Binding-site contacts:
Ligand atom O5 contacts residue ASN644 of chain 1.C at 2.4 Å (h-bond).
Ligand atom C1 contacts residue ASN644 of chain 1.C at 1.4 Å.
Ligand atom C8 contacts residue ASN644 of chain 1.C at 4.3 Å.
Ligand atom O7 contacts residue ASN644 of chain 1.C at 4.3 Å.
Ligand atom N2 contacts residue ASN644 of chain 1.C at 2.9 Å (h-bond).
Ligand atom C5 contacts residue ASN644 of chain 1.C at 3.7 Å.
Ligand atom C2 contacts residue ASN644 of chain 1.C at 2.5 Å.
Ligand atom C7 contacts residue ASN644 of chain 1.C at 3.8 Å.
Ligand atom C3 contacts residue ASN644 of chain 1.C at 3.8 Å.
Ligand atom C8 contacts residue HIS642 of chain 1.C at 3.7 Å.
Ligand atom C4 contacts residue ASN644 of chain 1.C at 4.2 Å.

The small molecule below binds the protein below.
Small molecule (SMILES): CC(=O)N[C@@H]1[C@@H](O)[C@H](O)[C@@H](CO)O[C@H]1O

Sequence of chain 1.C:
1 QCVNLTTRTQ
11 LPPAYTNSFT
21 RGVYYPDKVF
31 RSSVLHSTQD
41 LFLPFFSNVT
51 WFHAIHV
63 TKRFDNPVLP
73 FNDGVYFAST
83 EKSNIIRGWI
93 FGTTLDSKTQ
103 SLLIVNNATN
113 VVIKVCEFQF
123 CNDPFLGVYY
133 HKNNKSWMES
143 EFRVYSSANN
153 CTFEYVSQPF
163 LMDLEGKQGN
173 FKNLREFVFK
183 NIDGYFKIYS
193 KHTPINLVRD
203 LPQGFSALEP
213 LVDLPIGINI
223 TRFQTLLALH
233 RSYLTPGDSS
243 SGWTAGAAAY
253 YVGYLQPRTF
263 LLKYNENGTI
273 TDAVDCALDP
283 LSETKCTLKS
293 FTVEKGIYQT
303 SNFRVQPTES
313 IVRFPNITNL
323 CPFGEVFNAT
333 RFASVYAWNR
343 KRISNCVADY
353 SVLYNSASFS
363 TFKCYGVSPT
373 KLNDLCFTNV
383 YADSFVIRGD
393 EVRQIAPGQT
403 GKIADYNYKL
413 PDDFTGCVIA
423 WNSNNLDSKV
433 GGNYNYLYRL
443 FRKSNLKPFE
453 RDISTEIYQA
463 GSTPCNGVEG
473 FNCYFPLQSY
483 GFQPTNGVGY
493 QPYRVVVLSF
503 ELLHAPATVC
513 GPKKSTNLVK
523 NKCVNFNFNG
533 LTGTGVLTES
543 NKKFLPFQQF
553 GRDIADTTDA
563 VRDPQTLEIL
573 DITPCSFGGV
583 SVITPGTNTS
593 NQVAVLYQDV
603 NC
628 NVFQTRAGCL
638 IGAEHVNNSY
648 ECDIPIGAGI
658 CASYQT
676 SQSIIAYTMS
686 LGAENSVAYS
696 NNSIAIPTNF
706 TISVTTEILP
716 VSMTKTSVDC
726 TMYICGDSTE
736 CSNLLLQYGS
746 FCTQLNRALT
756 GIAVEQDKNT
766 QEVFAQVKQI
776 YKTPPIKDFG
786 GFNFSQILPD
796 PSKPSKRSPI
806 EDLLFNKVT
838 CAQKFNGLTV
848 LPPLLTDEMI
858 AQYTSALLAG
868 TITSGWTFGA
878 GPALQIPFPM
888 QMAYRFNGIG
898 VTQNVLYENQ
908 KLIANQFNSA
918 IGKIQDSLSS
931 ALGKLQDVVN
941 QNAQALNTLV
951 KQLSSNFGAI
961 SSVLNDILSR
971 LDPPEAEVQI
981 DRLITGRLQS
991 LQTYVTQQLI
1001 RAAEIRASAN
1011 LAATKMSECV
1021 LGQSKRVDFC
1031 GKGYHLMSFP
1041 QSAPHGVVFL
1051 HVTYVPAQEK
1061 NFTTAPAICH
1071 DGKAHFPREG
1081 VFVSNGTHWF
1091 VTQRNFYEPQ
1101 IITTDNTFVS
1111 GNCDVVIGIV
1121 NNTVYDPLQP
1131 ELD